Sequence of chain 1.I:
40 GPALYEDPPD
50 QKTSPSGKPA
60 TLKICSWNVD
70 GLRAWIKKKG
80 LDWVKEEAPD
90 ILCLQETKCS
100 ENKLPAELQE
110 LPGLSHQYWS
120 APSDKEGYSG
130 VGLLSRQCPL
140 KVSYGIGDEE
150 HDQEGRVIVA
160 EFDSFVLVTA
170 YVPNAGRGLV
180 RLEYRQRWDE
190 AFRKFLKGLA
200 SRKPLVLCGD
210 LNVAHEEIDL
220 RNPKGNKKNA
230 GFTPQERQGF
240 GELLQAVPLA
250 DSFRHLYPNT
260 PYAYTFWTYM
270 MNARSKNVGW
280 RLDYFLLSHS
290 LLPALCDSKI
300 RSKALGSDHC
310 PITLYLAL

Binding-site contacts:
Ligand atom OP1 contacts residue GLU95 of chain 1.I at 3.5 Å (salt-bridge).
Ligand atom OP1 contacts residue ASN228 of chain 1.I at 3.3 Å (h-bond).
Ligand atom C2' contacts residue ASN228 of chain 1.I at 3.6 Å.
Ligand atom OP3 contacts residue ASP209 of chain 1.I at 3.6 Å (salt-bridge).
Ligand atom O4' contacts residue ASN173 of chain 1.I at 3.5 Å (h-bond).
Ligand atom O4' contacts residue ASN211 of chain 1.I at 3.6 Å (h-bond).
Ligand atom C8 contacts residue ASN228 of chain 1.I at 3.2 Å.
Ligand atom OP3 contacts residue ASN211 of chain 1.I at 3.3 Å (h-bond).
Ligand atom C1' contacts residue ALA229 of chain 1.I at 3.5 Å (hydrophobic).
Ligand atom O5' contacts residue VAL277 of chain 1.I at 3.4 Å.
Ligand atom OP2 contacts residue ASP209 of chain 1.I at 2.6 Å (salt-bridge).
Ligand atom OP3 contacts residue ASN173 of chain 1.I at 3.4 Å (h-bond).
Ligand atom C5 contacts residue ARG176 of chain 1.I at 3.6 Å.
Ligand atom P contacts residue MG1 of chain 1.BA at 3.3 Å.
Ligand atom P contacts residue DC5 of chain 1.J at 3.6 Å.
Ligand atom OP3 contacts residue TYR170 of chain 1.I at 3.3 Å (h-bond).
Ligand atom OP1 contacts residue LYS275 of chain 1.I at 2.7 Å (salt-bridge).
Ligand atom OP3 contacts residue MG1 of chain 1.BA at 3.5 Å.
Ligand atom N3 contacts residue MET270 of chain 1.I at 3.4 Å.
Ligand atom O5' contacts residue ASN211 of chain 1.I at 3.3 Å (h-bond).
Ligand atom OP1 contacts residue ARG176 of chain 1.I at 3.0 Å (salt-bridge).
Ligand atom OP1 contacts residue MG1 of chain 1.BA at 2.1 Å.
Ligand atom OP1 contacts residue DC5 of chain 1.J at 3.1 Å (h-bond).
Ligand atom OP2 contacts residue ASN225 of chain 1.I at 2.8 Å (h-bond).
Ligand atom C8 contacts residue ARG176 of chain 1.I at 3.4 Å.
Ligand atom P contacts residue ASP209 of chain 1.I at 3.5 Å.
Ligand atom OP2 contacts residue ARG176 of chain 1.I at 3.2 Å (salt-bridge).
Ligand atom C4' contacts residue ASN173 of chain 1.I at 3.5 Å.
Ligand atom OP1 contacts residue HIS308 of chain 1.I at 2.9 Å (h-bond).
Ligand atom OP2 contacts residue ASN211 of chain 1.I at 2.7 Å (h-bond).
Ligand atom N2 contacts residue MET270 of chain 1.I at 3.5 Å.
Ligand atom P contacts residue ASN211 of chain 1.I at 3.3 Å.
Ligand atom N7 contacts residue ARG176 of chain 1.I at 3.2 Å (salt-bridge).
Ligand atom O4' contacts residue MET270 of chain 1.I at 3.0 Å.
Ligand atom OP1 contacts residue TRP279 of chain 1.I at 3.0 Å (h-bond).
Ligand atom O5' contacts residue ASN173 of chain 1.I at 3.0 Å (h-bond).
Ligand atom OP2 contacts residue HIS308 of chain 1.I at 3.4 Å.
Ligand atom OP2 contacts residue LEU281 of chain 1.I at 3.6 Å.
Ligand atom O5' contacts residue DC5 of chain 1.J at 3.5 Å.
Ligand atom OP3 contacts residue DC5 of chain 1.J at 3.0 Å.

This protein binds this small molecule.
Small molecule (SMILES): Cc1cn([C@H]2C[C@H](O[P](=O)(O)OC[C@H]3O[C@@H](n4ccc(N)nc4=O)C[C@@H]3O[P](=O)(O)OC[C@H]3O[C@@H](n4cnc5c(=O)[nH]c(N)nc54)C[C@@H]3O)[C@@H](CO[P](=O)(O)O[C@H]3C[C@H](n4cnc5c4NC=NC5N)O[C@@H]3CO[P](=O)(O)O[C@H]3C[C@H](n4cnc5c(=O)[nH]c(N)nc54)O[C@@H]3CO[P](=O)(O)O[C@H]3CCO[C@@H]3COP(=O)(O)O)O2)c(=O)[nH]c1=O